Binding-site contacts:
Ligand atom P contacts residue DC1 of chain 39.G at 0.8 Å.
Ligand atom C4' contacts residue DC1 of chain 39.G at 1.2 Å.
Ligand atom C2' contacts residue DC1 of chain 39.G at 1.4 Å.
Ligand atom C3' contacts residue DC1 of chain 39.G at 1.0 Å.
Ligand atom O3' contacts residue DC1 of chain 39.G at 1.5 Å (h-bond).
Ligand atom O4' contacts residue PHE277 of chain 39.A at 4.4 Å.
Ligand atom OP1 contacts residue DC1 of chain 39.G at 0.3 Å (h-bond).
Ligand atom OP2 contacts residue PHE277 of chain 39.A at 3.8 Å.
Ligand atom O4' contacts residue DC1 of chain 39.G at 0.4 Å (h-bond).
Ligand atom C1' contacts residue DC1 of chain 39.G at 1.4 Å.
Ligand atom C5' contacts residue PHE277 of chain 39.A at 3.8 Å (hydrophobic).
Ligand atom O4' contacts residue ARG10 of chain 39.A at 4.1 Å.
Ligand atom C1' contacts residue ARG10 of chain 39.A at 3.5 Å.
Ligand atom P contacts residue PHE277 of chain 39.A at 3.7 Å.
Ligand atom O5' contacts residue PHE277 of chain 39.A at 4.1 Å.
Ligand atom O5' contacts residue DC1 of chain 39.G at 1.2 Å (h-bond).
Ligand atom C5' contacts residue DC1 of chain 39.G at 1.5 Å.
Ligand atom OP2 contacts residue DC1 of chain 39.G at 1.1 Å.

A small-molecule ligand and the protein it binds are described below.
Small molecule (SMILES): Nc1ccn([C@H]2C[C@H](O)[C@@H](COP(=O)(O)O)O2)c(=O)n1

Sequence of chain 39.A:
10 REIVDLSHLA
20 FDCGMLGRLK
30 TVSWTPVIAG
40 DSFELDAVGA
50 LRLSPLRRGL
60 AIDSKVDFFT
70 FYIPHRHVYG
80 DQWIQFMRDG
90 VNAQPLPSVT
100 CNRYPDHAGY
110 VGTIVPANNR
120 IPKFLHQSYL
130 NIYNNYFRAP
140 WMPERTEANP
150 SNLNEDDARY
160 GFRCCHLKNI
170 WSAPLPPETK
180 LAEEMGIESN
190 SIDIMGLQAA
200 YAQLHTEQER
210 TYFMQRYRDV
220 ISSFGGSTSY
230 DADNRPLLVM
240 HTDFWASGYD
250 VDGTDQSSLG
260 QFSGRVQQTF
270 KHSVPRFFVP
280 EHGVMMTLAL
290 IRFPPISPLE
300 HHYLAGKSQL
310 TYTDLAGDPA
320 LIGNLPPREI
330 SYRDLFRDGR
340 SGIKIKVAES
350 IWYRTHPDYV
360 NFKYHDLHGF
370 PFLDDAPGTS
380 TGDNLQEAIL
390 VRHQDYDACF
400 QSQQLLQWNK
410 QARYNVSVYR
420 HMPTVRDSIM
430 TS